Binding-site contacts:
Ligand atom OP1 contacts residue DA4 of chain 2.D at 2.2 Å.
Ligand atom C2' contacts residue DA4 of chain 2.D at 3.5 Å.
Ligand atom P contacts residue DA4 of chain 2.D at 3.2 Å.
Ligand atom C4' contacts residue DA4 of chain 2.D at 4.3 Å.
Ligand atom OP2 contacts residue DA4 of chain 2.D at 3.6 Å.
Ligand atom O5' contacts residue DA4 of chain 2.D at 4.0 Å.
Ligand atom O3' contacts residue DA4 of chain 2.D at 4.2 Å.
Ligand atom C5' contacts residue DA4 of chain 2.D at 4.0 Å.
Ligand atom C3' contacts residue DA4 of chain 2.D at 3.3 Å.

A small-molecule ligand and the protein it binds are described below.
Small molecule (SMILES): Nc1ccn([C@H]2C[C@H](O)[C@@H](COP(=O)(O)O)O2)c(=O)n1